This protein binds this small molecule.
Small molecule (SMILES): CC(C)C[C@H](NC(=O)[C@@H](N)CCC(=O)O)C(=O)N[C@@H](Cc1ccccc1)C(=O)N[C@@H](COP(=O)(O)O)C(=O)N[C@@H](C)C(=O)N1CCC[C@H]1C=O

Sequence of chain 1.I:
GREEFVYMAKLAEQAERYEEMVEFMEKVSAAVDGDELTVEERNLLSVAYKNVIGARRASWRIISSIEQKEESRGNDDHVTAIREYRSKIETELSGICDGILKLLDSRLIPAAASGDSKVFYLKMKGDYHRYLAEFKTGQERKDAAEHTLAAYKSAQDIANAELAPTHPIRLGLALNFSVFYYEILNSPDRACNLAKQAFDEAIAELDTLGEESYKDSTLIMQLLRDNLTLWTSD

Binding-site contacts:
Ligand atom CD contacts residue ILE225 of chain 1.I at 3.5 Å (hydrophobic).
Ligand atom CB contacts residue ARG135 of chain 1.I at 3.6 Å.
Ligand atom CD2 contacts residue TRP236 of chain 1.I at 3.0 Å (hydrophobic).
Ligand atom O1P contacts residue TYR136 of chain 1.I at 2.5 Å (h-bond).
Ligand atom CG contacts residue ILE225 of chain 1.I at 3.8 Å (hydrophobic).
Ligand atom CA contacts residue ASN232 of chain 1.I at 3.7 Å.
Ligand atom CD1 contacts residue TRP236 of chain 1.I at 3.4 Å (hydrophobic).
Ligand atom O2P contacts residue ARG62 of chain 1.I at 3.0 Å (salt-bridge).
Ligand atom OG contacts residue FMT1 of chain 1.Z at 3.7 Å.
Ligand atom CD2 contacts residue ASN232 of chain 1.I at 3.7 Å.
Ligand atom P contacts residue FMT1 of chain 1.Z at 3.7 Å.
Ligand atom O contacts residue VAL184 of chain 1.I at 3.5 Å.
Ligand atom CB contacts residue ASN181 of chain 1.I at 3.4 Å.
Ligand atom C contacts residue ASN181 of chain 1.I at 3.5 Å.
Ligand atom N contacts residue ASN181 of chain 1.I at 2.6 Å (h-bond).
Ligand atom O2P contacts residue FMT1 of chain 1.Z at 2.5 Å (h-bond).
Ligand atom N contacts residue ASN232 of chain 1.I at 3.0 Å (h-bond).
Ligand atom CB contacts residue LEU228 of chain 1.I at 3.8 Å (hydrophobic).
Ligand atom CB contacts residue FMT1 of chain 1.Z at 3.5 Å.
Ligand atom O2P contacts residue ARG135 of chain 1.I at 2.6 Å (salt-bridge).
Ligand atom CB contacts residue FMT1 of chain 1.Z at 3.8 Å.
Ligand atom P contacts residue ARG62 of chain 1.I at 3.8 Å.
Ligand atom P contacts residue ARG135 of chain 1.I at 3.2 Å.
Ligand atom O contacts residue FMT1 of chain 1.Z at 3.3 Å (h-bond).
Ligand atom O contacts residue LYS55 of chain 1.I at 3.6 Å.
Ligand atom CA contacts residue ASN181 of chain 1.I at 3.5 Å.
Ligand atom CB contacts residue ASN181 of chain 1.I at 3.2 Å.
Ligand atom O3P contacts residue TYR136 of chain 1.I at 3.6 Å.
Ligand atom O1P contacts residue ARG135 of chain 1.I at 2.7 Å (salt-bridge).
Ligand atom N contacts residue LEU180 of chain 1.I at 3.4 Å.
Ligand atom O3P contacts residue LYS55 of chain 1.I at 3.7 Å.
Ligand atom P contacts residue TYR136 of chain 1.I at 3.6 Å.
Ligand atom O contacts residue LEU235 of chain 1.I at 3.0 Å.
Ligand atom CA contacts residue ASN181 of chain 1.I at 3.5 Å.
Ligand atom C contacts residue LEU180 of chain 1.I at 3.5 Å (hydrophobic).
Ligand atom O contacts residue LEU180 of chain 1.I at 3.8 Å.
Ligand atom O contacts residue ASN232 of chain 1.I at 2.8 Å (h-bond).
Ligand atom O contacts residue LYS55 of chain 1.I at 3.6 Å.
Ligand atom CA contacts residue LEU180 of chain 1.I at 3.7 Å (hydrophobic).
Ligand atom O3P contacts residue ARG62 of chain 1.I at 2.8 Å (salt-bridge).